Binding-site contacts:
Ligand atom C08 contacts residue GLY118 of chain 1.I at 3.4 Å.
Ligand atom O03 contacts residue HIS25 of chain 1.I at 3.2 Å (h-bond).
Ligand atom C09 contacts residue MET174 of chain 1.I at 3.7 Å (hydrophobic).
Ligand atom C12 contacts residue TRP117 of chain 1.I at 3.5 Å (hydrophobic).
Ligand atom O04 contacts residue TYR193 of chain 1.I at 2.7 Å (h-bond).
Ligand atom C30 contacts residue TRP182 of chain 1.I at 3.5 Å (hydrophobic).
Ligand atom C28 contacts residue TRP95 of chain 1.I at 3.4 Å (hydrophobic).
Ligand atom C29 contacts residue TRP182 of chain 1.I at 3.6 Å (hydrophobic).
Ligand atom C29 contacts residue HIS25 of chain 1.I at 3.6 Å.
Ligand atom O01 contacts residue TYR193 of chain 1.I at 3.5 Å (h-bond).
Ligand atom C19 contacts residue ALA49 of chain 1.I at 3.5 Å (hydrophobic).
Ligand atom C19 contacts residue MET45 of chain 1.I at 3.7 Å (hydrophobic).
Ligand atom O04 contacts residue ILE147 of chain 1.I at 3.6 Å.
Ligand atom C27 contacts residue TYR91 of chain 1.I at 3.0 Å (hydrophobic).
Ligand atom C29 contacts residue TRP95 of chain 1.I at 3.4 Å (hydrophobic).
Ligand atom C26 contacts residue MET28 of chain 1.I at 3.6 Å (hydrophobic).
Ligand atom C09 contacts residue HIS178 of chain 1.I at 3.5 Å.
Ligand atom O03 contacts residue TYR91 of chain 1.I at 2.3 Å (h-bond).
Ligand atom C29 contacts residue MET28 of chain 1.I at 3.6 Å (hydrophobic).
Ligand atom C19 contacts residue LYS48 of chain 1.I at 3.6 Å.
Ligand atom O01 contacts residue HIS178 of chain 1.I at 3.0 Å.
Ligand atom C21 contacts residue LEU32 of chain 1.I at 3.6 Å (hydrophobic).
Ligand atom C07 contacts residue HIS178 of chain 1.I at 3.5 Å.
Ligand atom O03 contacts residue TRP95 of chain 1.I at 3.0 Å (h-bond).
Ligand atom C28 contacts residue TYR91 of chain 1.I at 3.0 Å (hydrophobic).
Ligand atom C17 contacts residue TYR141 of chain 1.I at 3.5 Å (hydrophobic).
Ligand atom O02 contacts residue GLY118 of chain 1.I at 3.5 Å.
Ligand atom C28 contacts residue MET28 of chain 1.I at 3.4 Å (hydrophobic).
Ligand atom C07 contacts residue GLY118 of chain 1.I at 3.5 Å.
Ligand atom C07 contacts residue ILE114 of chain 1.I at 3.3 Å (hydrophobic).
Ligand atom C09 contacts residue PHE122 of chain 1.I at 3.6 Å (hydrophobic).
Ligand atom C03 contacts residue TYR193 of chain 1.I at 3.4 Å (hydrophobic).
Ligand atom C20 contacts residue LYS48 of chain 1.I at 3.5 Å.
Ligand atom C08 contacts residue HIS178 of chain 1.I at 3.4 Å.
Ligand atom O03 contacts residue MET28 of chain 1.I at 3.5 Å.
Ligand atom C13 contacts residue TYR141 of chain 1.I at 3.7 Å (hydrophobic).
Ligand atom O04 contacts residue TRP138 of chain 1.I at 3.7 Å.
Ligand atom C25 contacts residue MET28 of chain 1.I at 3.5 Å (hydrophobic).
Ligand atom C04 contacts residue LEU121 of chain 1.I at 3.6 Å (hydrophobic).
Ligand atom C22 contacts residue MET28 of chain 1.I at 3.6 Å (hydrophobic).

The small molecule below binds the protein below.
Small molecule (SMILES): O=C1c2cc(-c3ccc(O)cc3)cc(Cc3ccccc3)c2C[C@]1(CO)Cc1ccc(O)cc1

Sequence of chain 1.I:
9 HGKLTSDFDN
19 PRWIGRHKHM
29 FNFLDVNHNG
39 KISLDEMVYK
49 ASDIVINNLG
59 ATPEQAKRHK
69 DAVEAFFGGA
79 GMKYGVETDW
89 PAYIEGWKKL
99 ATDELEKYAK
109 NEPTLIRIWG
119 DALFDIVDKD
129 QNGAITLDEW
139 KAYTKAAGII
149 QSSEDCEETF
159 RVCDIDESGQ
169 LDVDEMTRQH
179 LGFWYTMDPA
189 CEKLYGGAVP